Sequence of chain 1.B:
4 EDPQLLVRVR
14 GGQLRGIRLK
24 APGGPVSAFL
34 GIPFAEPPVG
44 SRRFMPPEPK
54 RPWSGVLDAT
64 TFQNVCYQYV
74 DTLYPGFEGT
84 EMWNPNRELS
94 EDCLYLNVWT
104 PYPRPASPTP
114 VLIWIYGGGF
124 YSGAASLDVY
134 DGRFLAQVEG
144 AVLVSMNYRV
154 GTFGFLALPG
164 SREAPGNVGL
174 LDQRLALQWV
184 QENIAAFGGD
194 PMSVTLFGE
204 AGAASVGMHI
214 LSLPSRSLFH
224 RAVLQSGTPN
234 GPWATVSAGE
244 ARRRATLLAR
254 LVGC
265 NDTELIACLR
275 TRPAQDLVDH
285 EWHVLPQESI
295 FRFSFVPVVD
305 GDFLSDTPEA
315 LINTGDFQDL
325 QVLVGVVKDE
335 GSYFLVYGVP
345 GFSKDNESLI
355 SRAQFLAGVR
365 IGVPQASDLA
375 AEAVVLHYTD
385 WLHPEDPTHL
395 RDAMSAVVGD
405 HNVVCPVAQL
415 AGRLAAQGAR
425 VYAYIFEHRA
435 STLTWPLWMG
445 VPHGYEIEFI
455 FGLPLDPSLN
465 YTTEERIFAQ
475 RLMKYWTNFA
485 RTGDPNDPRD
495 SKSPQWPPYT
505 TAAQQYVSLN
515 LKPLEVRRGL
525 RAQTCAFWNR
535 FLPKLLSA

Binding-site contacts:
Ligand atom N2 contacts residue ASN350 of chain 1.B at 2.9 Å (h-bond).
Ligand atom C2 contacts residue GLY345 of chain 1.B at 4.4 Å.
Ligand atom C4 contacts residue ASN350 of chain 1.B at 4.2 Å.
Ligand atom O7 contacts residue LEU353 of chain 1.B at 4.3 Å.
Ligand atom O7 contacts residue ASN350 of chain 1.B at 3.2 Å (h-bond).
Ligand atom C6 contacts residue SER347 of chain 1.B at 4.4 Å.
Ligand atom C1 contacts residue SER347 of chain 1.B at 3.9 Å.
Ligand atom C8 contacts residue SER352 of chain 1.B at 4.3 Å.
Ligand atom N2 contacts residue GLY345 of chain 1.B at 3.2 Å (h-bond).
Ligand atom C7 contacts residue ASN350 of chain 1.B at 3.4 Å.
Ligand atom C7 contacts residue GLY345 of chain 1.B at 3.7 Å.
Ligand atom O6 contacts residue SER347 of chain 1.B at 3.7 Å.
Ligand atom C7 contacts residue SER352 of chain 1.B at 4.4 Å.
Ligand atom C2 contacts residue ASN350 of chain 1.B at 2.4 Å.
Ligand atom O5 contacts residue SER347 of chain 1.B at 3.9 Å.
Ligand atom C8 contacts residue GLY345 of chain 1.B at 3.4 Å.
Ligand atom C8 contacts residue GLN358 of chain 1.B at 4.4 Å.
Ligand atom C5 contacts residue SER347 of chain 1.B at 3.8 Å.
Ligand atom C7 contacts residue LEU353 of chain 1.B at 4.1 Å (hydrophobic).
Ligand atom C5 contacts residue ASN350 of chain 1.B at 3.6 Å.
Ligand atom O5 contacts residue ASN350 of chain 1.B at 2.4 Å (h-bond).
Ligand atom C3 contacts residue ASN350 of chain 1.B at 3.8 Å.
Ligand atom C8 contacts residue LEU353 of chain 1.B at 2.9 Å (hydrophobic).
Ligand atom C1 contacts residue ASN350 of chain 1.B at 1.4 Å.

A protein and the small-molecule ligand that binds it are described below.
Small molecule (SMILES): CC(=O)N[C@@H]1[C@@H](O)[C@H](O)[C@@H](CO)O[C@H]1O